Binding-site contacts:
Ligand atom C7 contacts residue VAL139 of chain 3.A at 4.0 Å (hydrophobic).
Ligand atom C14 contacts residue HIS78 of chain 3.A at 3.9 Å.
Ligand atom C3 contacts residue HIS141 of chain 3.A at 3.7 Å.
Ligand atom C16 contacts residue PHE65 of chain 3.A at 4.0 Å (hydrophobic).
Ligand atom C11 contacts residue ARG137 of chain 3.A at 4.0 Å.
Ligand atom C16 contacts residue ARG76 of chain 3.A at 3.7 Å.
Ligand atom C7 contacts residue HIS78 of chain 3.A at 3.9 Å.
Ligand atom O5 contacts residue LEU25 of chain 3.A at 3.9 Å.
Ligand atom O4 contacts residue LEU25 of chain 3.A at 3.6 Å.
Ligand atom C1 contacts residue PHE65 of chain 3.A at 4.0 Å (hydrophobic).
Ligand atom O1 contacts residue ARG76 of chain 3.A at 3.3 Å (salt-bridge).
Ligand atom C9 contacts residue PHE80 of chain 3.A at 3.5 Å (hydrophobic).
Ligand atom C4 contacts residue HIS141 of chain 3.A at 3.6 Å.
Ligand atom O4 contacts residue MET22 of chain 3.A at 3.8 Å.
Ligand atom C13 contacts residue PHE43 of chain 3.A at 4.0 Å (hydrophobic).
Ligand atom C2 contacts residue ARG76 of chain 3.A at 3.4 Å.
Ligand atom C12 contacts residue HIS78 of chain 3.A at 3.9 Å.
Ligand atom C10 contacts residue PHE80 of chain 3.A at 3.8 Å (hydrophobic).
Ligand atom O4 contacts residue TYR33 of chain 3.A at 2.8 Å (h-bond).
Ligand atom C10 contacts residue MET22 of chain 3.A at 3.8 Å (hydrophobic).
Ligand atom C8 contacts residue VAL139 of chain 3.A at 4.0 Å (hydrophobic).
Ligand atom C11 contacts residue TYR33 of chain 3.A at 4.0 Å (hydrophobic).
Ligand atom C8 contacts residue VAL120 of chain 3.A at 3.9 Å (hydrophobic).
Ligand atom C11 contacts residue MET22 of chain 3.A at 3.8 Å (hydrophobic).
Ligand atom C6 contacts residue VAL139 of chain 3.A at 3.8 Å (hydrophobic).
Ligand atom C15 contacts residue ARG76 of chain 3.A at 3.7 Å.
Ligand atom O4 contacts residue ARG137 of chain 3.A at 3.8 Å.
Ligand atom C15 contacts residue HIS45 of chain 3.A at 3.9 Å.
Ligand atom O5 contacts residue PHE43 of chain 3.A at 3.3 Å.
Ligand atom C9 contacts residue THR102 of chain 3.A at 3.6 Å.
Ligand atom C10 contacts residue ARG137 of chain 3.A at 3.2 Å.
Ligand atom C2 contacts residue PHE65 of chain 3.A at 3.8 Å (hydrophobic).
Ligand atom C13 contacts residue HIS78 of chain 3.A at 3.8 Å.
Ligand atom C9 contacts residue ARG137 of chain 3.A at 4.0 Å.
Ligand atom O3 contacts residue HIS45 of chain 3.A at 3.4 Å (h-bond).
Ligand atom O4 contacts residue PHE43 of chain 3.A at 3.4 Å.
Ligand atom O2 contacts residue HIS141 of chain 3.A at 3.5 Å (h-bond).
Ligand atom O3 contacts residue THR46 of chain 3.A at 4.0 Å.
Ligand atom C8 contacts residue THR102 of chain 3.A at 3.5 Å.
Ligand atom O3 contacts residue PHE65 of chain 3.A at 3.6 Å.

The protein below binds the small molecule below.
Small molecule (SMILES): CC1=C2C(=O)c3c(O)cccc3C=C2C[C@@H](CC(=O)O)O1

Sequence of chain 3.A:
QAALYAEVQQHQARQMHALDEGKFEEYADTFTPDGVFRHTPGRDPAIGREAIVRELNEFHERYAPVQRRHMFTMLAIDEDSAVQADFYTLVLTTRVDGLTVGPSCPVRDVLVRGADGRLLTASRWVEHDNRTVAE